This small molecule binds to this protein.
Small molecule (SMILES): CC(=O)N[C@@H]1[C@@H](O)[C@H](O)[C@@H](CO[C@@H]2O[C@@H](C)[C@@H](O)[C@@H](O)[C@@H]2O)O[C@H]1O

Binding-site contacts:
Ligand atom O7 contacts residue ALA154 of chain 2.A at 2.9 Å (h-bond).
Ligand atom C3 contacts residue GLU39 of chain 2.A at 3.9 Å.
Ligand atom O5 contacts residue TYR131 of chain 2.A at 4.3 Å.
Ligand atom O3 contacts residue TRP40 of chain 2.A at 3.3 Å.
Ligand atom O7 contacts residue THR153 of chain 2.A at 3.2 Å.
Ligand atom O5 contacts residue TYR37 of chain 2.A at 3.9 Å.
Ligand atom C7 contacts residue ALA154 of chain 2.A at 3.6 Å (hydrophobic).
Ligand atom C3 contacts residue HIS87 of chain 2.A at 4.1 Å.
Ligand atom C4 contacts residue TRP40 of chain 2.A at 4.2 Å (hydrophobic).
Ligand atom C2 contacts residue HIS88 of chain 2.A at 3.2 Å.
Ligand atom C6 contacts residue TRP283 of chain 2.A at 4.2 Å (hydrophobic).
Ligand atom O2 contacts residue HIS88 of chain 2.A at 2.9 Å (h-bond).
Ligand atom O3 contacts residue ALA154 of chain 2.A at 3.8 Å.
Ligand atom C6 contacts residue HIS18 of chain 2.A at 3.9 Å.
Ligand atom O4 contacts residue HIS87 of chain 2.A at 3.1 Å (h-bond).
Ligand atom C3 contacts residue HIS88 of chain 2.A at 3.9 Å.
Ligand atom C3 contacts residue TRP40 of chain 2.A at 3.9 Å (hydrophobic).
Ligand atom C5 contacts residue TRP283 of chain 2.A at 4.1 Å (hydrophobic).
Ligand atom O6 contacts residue TYR37 of chain 2.A at 4.1 Å.
Ligand atom O4 contacts residue TRP40 of chain 2.A at 3.5 Å.
Ligand atom O3 contacts residue GLU39 of chain 2.A at 3.3 Å (salt-bridge).
Ligand atom C8 contacts residue GLU152 of chain 2.A at 3.1 Å.
Ligand atom C8 contacts residue ALA154 of chain 2.A at 4.0 Å (hydrophobic).
Ligand atom C7 contacts residue GLU152 of chain 2.A at 4.1 Å.
Ligand atom C4 contacts residue TYR131 of chain 2.A at 4.1 Å (hydrophobic).
Ligand atom C7 contacts residue THR153 of chain 2.A at 3.6 Å.
Ligand atom O3 contacts residue TRP40 of chain 2.A at 3.4 Å (h-bond).
Ligand atom O3 contacts residue HIS88 of chain 2.A at 3.4 Å (h-bond).
Ligand atom O4 contacts residue TYR131 of chain 2.A at 2.8 Å (h-bond).
Ligand atom C8 contacts residue THR153 of chain 2.A at 3.5 Å.
Ligand atom C5 contacts residue HIS18 of chain 2.A at 4.3 Å.
Ligand atom O3 contacts residue HIS87 of chain 2.A at 2.9 Å.
Ligand atom O2 contacts residue TRP40 of chain 2.A at 2.9 Å (h-bond).
Ligand atom C2 contacts residue TRP40 of chain 2.A at 3.9 Å (hydrophobic).
Ligand atom C4 contacts residue HIS18 of chain 2.A at 3.4 Å.
Ligand atom O1 contacts residue TYR37 of chain 2.A at 3.9 Å.
Ligand atom O3 contacts residue TRP158 of chain 2.A at 4.2 Å.
Ligand atom O4 contacts residue HIS18 of chain 2.A at 3.1 Å (h-bond).
Ligand atom C4 contacts residue TRP283 of chain 2.A at 4.2 Å (hydrophobic).
Ligand atom C4 contacts residue HIS87 of chain 2.A at 3.9 Å.

Sequence of chain 2.A:
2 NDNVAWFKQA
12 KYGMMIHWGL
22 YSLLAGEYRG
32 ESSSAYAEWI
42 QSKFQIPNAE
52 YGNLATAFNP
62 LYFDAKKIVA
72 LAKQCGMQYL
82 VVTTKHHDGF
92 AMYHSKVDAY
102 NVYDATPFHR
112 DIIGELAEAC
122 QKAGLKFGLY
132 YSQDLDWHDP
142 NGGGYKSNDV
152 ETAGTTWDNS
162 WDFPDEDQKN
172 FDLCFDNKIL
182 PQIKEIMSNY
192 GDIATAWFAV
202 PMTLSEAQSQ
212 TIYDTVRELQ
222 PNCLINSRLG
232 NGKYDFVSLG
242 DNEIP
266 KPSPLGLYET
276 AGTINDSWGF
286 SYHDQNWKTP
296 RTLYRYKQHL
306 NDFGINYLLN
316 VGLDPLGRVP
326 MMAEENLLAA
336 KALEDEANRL